A protein and the small-molecule ligand that binds it are described below.
Small molecule (SMILES): CC(=O)N[C@@H](CCC(=O)O)C(=O)O

Binding-site contacts:
Ligand atom CD contacts residue TRP121 of chain 1.E at 3.9 Å (hydrophobic).
Ligand atom C7 contacts residue PHE68 of chain 1.E at 3.7 Å (hydrophobic).
Ligand atom O contacts residue LYS67 of chain 1.E at 2.8 Å (salt-bridge).
Ligand atom OE2 contacts residue ARG99 of chain 1.E at 3.4 Å.
Ligand atom C7 contacts residue ASP66 of chain 1.E at 3.6 Å.
Ligand atom O7 contacts residue PHE68 of chain 1.E at 2.9 Å (h-bond).
Ligand atom C7 contacts residue LYS67 of chain 1.E at 3.9 Å.
Ligand atom OE2 contacts residue TRP121 of chain 1.E at 4.1 Å.
Ligand atom CD contacts residue ARG29 of chain 1.E at 3.7 Å.
Ligand atom OE1 contacts residue ARG99 of chain 1.E at 2.9 Å (salt-bridge).
Ligand atom N2 contacts residue ASP66 of chain 1.E at 3.3 Å (salt-bridge).
Ligand atom CD contacts residue ASN102 of chain 1.E at 3.9 Å.
Ligand atom O7 contacts residue PHE27 of chain 1.E at 3.4 Å.
Ligand atom CA contacts residue PHE27 of chain 1.E at 4.2 Å (hydrophobic).
Ligand atom O contacts residue ASP66 of chain 1.E at 3.4 Å (salt-bridge).
Ligand atom CG contacts residue ARG97 of chain 1.E at 4.0 Å.
Ligand atom C8 contacts residue ARG97 of chain 1.E at 3.5 Å.
Ligand atom OE1 contacts residue SER98 of chain 1.E at 3.6 Å.
Ligand atom OE1 contacts residue ASN102 of chain 1.E at 2.9 Å (h-bond).
Ligand atom O7 contacts residue ASP66 of chain 1.E at 4.0 Å.
Ligand atom C contacts residue ASP66 of chain 1.E at 3.1 Å.
Ligand atom C contacts residue LYS67 of chain 1.E at 3.8 Å.
Ligand atom O7 contacts residue LYS67 of chain 1.E at 3.5 Å.
Ligand atom CG contacts residue TRP121 of chain 1.E at 3.7 Å (hydrophobic).
Ligand atom CA contacts residue ASP66 of chain 1.E at 3.2 Å.
Ligand atom OXT contacts residue ASP66 of chain 1.E at 3.5 Å (salt-bridge).
Ligand atom C7 contacts residue ARG97 of chain 1.E at 3.8 Å.
Ligand atom OXT contacts residue TYR64 of chain 1.E at 3.8 Å.
Ligand atom C8 contacts residue LEU65 of chain 1.E at 3.7 Å (hydrophobic).
Ligand atom OXT contacts residue ARG97 of chain 1.E at 3.1 Å (salt-bridge).
Ligand atom CB contacts residue PHE27 of chain 1.E at 3.5 Å (hydrophobic).
Ligand atom CD contacts residue ARG99 of chain 1.E at 3.7 Å.
Ligand atom OE2 contacts residue ARG29 of chain 1.E at 2.6 Å (salt-bridge).
Ligand atom OE1 contacts residue ARG29 of chain 1.E at 4.2 Å.
Ligand atom N2 contacts residue ARG97 of chain 1.E at 3.4 Å (salt-bridge).
Ligand atom O contacts residue THR147 of chain 1.E at 4.0 Å.
Ligand atom O7 contacts residue TYR108 of chain 1.E at 4.2 Å.
Ligand atom C8 contacts residue PHE68 of chain 1.E at 4.1 Å (hydrophobic).
Ligand atom C8 contacts residue TRP96 of chain 1.E at 3.9 Å (hydrophobic).
Ligand atom C8 contacts residue TYR108 of chain 1.E at 3.7 Å (hydrophobic).

Sequence of chain 1.E:
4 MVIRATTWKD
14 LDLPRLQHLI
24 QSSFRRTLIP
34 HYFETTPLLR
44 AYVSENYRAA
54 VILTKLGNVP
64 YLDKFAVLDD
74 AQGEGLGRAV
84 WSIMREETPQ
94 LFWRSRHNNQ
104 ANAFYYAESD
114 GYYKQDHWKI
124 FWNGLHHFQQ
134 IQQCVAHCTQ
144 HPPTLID